Binding-site contacts:
Ligand atom C6 contacts residue TRP129 of chain 1.E at 4.3 Å (hydrophobic).
Ligand atom O2 contacts residue NAG1 of chain 1.I at 3.2 Å (h-bond).
Ligand atom C6 contacts residue LEU164 of chain 1.E at 3.9 Å (hydrophobic).
Ligand atom C2 contacts residue TRP129 of chain 1.E at 3.6 Å (hydrophobic).
Ligand atom C1 contacts residue NAG1 of chain 1.I at 2.9 Å.
Ligand atom O3 contacts residue SER114 of chain 1.E at 3.2 Å (h-bond).
Ligand atom O4 contacts residue TRP129 of chain 1.E at 4.1 Å.
Ligand atom C6 contacts residue ASN165 of chain 1.E at 4.2 Å.
Ligand atom C3 contacts residue SER114 of chain 1.E at 4.0 Å.
Ligand atom C6 contacts residue PHE128 of chain 1.E at 4.0 Å (hydrophobic).
Ligand atom C4 contacts residue SER114 of chain 1.E at 3.5 Å.
Ligand atom O3 contacts residue NAG1 of chain 1.I at 4.4 Å.
Ligand atom C1 contacts residue NAG2 of chain 1.I at 4.0 Å.
Ligand atom O5 contacts residue GLY130 of chain 1.E at 3.1 Å (h-bond).
Ligand atom O4 contacts residue PHE115 of chain 1.E at 4.0 Å.
Ligand atom C5 contacts residue ASN165 of chain 1.E at 4.1 Å.
Ligand atom O2 contacts residue TRP129 of chain 1.E at 4.1 Å.
Ligand atom C1 contacts residue GLY130 of chain 1.E at 3.9 Å.
Ligand atom C3 contacts residue NAG1 of chain 1.I at 3.2 Å.
Ligand atom C4 contacts residue ASN165 of chain 1.E at 4.1 Å.
Ligand atom C5 contacts residue GLY130 of chain 1.E at 3.8 Å.
Ligand atom O5 contacts residue TRP129 of chain 1.E at 3.4 Å.
Ligand atom C2 contacts residue NAG1 of chain 1.I at 3.2 Å.
Ligand atom C4 contacts residue NAG1 of chain 1.I at 3.9 Å.
Ligand atom O5 contacts residue NAG1 of chain 1.I at 3.6 Å (h-bond).
Ligand atom C5 contacts residue NAG1 of chain 1.I at 3.4 Å.
Ligand atom C6 contacts residue GLY130 of chain 1.E at 3.6 Å.
Ligand atom O4 contacts residue SER114 of chain 1.E at 2.4 Å (h-bond).
Ligand atom C1 contacts residue TRP129 of chain 1.E at 3.5 Å (hydrophobic).
Ligand atom O3 contacts residue GLU113 of chain 1.E at 3.9 Å.

This small molecule binds to this protein.
Small molecule (SMILES): C[C@@H]1O[C@@H](O)[C@@H](O)[C@H](O)[C@@H]1O

Sequence of chain 1.E:
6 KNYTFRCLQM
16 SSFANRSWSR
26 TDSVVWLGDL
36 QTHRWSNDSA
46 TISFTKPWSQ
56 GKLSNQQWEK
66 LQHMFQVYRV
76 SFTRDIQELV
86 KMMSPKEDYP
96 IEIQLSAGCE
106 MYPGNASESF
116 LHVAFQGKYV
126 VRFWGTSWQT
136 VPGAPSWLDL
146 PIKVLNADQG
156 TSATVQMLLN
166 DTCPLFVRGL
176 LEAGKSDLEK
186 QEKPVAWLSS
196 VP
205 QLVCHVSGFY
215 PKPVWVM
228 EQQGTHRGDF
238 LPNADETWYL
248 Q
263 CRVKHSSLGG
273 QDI